Sequence of chain 6.A:
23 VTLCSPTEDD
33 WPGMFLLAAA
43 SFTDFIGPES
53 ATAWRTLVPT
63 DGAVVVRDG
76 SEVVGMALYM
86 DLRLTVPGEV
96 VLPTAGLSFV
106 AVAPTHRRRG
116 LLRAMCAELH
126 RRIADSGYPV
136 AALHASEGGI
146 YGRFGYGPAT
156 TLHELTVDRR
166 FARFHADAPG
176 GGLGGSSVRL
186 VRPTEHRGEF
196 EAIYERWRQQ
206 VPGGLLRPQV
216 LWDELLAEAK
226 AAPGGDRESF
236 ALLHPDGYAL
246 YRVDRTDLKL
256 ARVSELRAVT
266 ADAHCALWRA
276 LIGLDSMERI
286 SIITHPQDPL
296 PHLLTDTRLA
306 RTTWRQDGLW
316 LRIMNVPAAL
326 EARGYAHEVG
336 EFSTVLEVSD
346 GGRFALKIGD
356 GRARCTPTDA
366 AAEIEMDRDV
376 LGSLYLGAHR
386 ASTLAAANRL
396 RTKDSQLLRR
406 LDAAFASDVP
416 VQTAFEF

This protein binds this small molecule.
Small molecule (SMILES): Clc1cccc(COc2ccccc2CNCc2cccnc2)c1

Binding-site contacts:
Ligand atom C8 contacts residue PHE47 of chain 6.A at 4.0 Å (hydrophobic).
Ligand atom C5 contacts residue PHE104 of chain 6.A at 3.6 Å (hydrophobic).
Ligand atom C2 contacts residue TRP56 of chain 6.A at 3.8 Å (hydrophobic).
Ligand atom C3 contacts residue LEU83 of chain 6.A at 3.9 Å (hydrophobic).
Ligand atom C2 contacts residue LEU83 of chain 6.A at 3.7 Å (hydrophobic).
Ligand atom C14 contacts residue PHE422 of chain 6.A at 3.4 Å (hydrophobic).
Ligand atom C11 contacts residue PHE44 of chain 6.A at 3.8 Å (hydrophobic).
Ligand atom C6 contacts residue PHE104 of chain 6.A at 3.9 Å (hydrophobic).
Ligand atom C19 contacts residue PHE422 of chain 6.A at 3.1 Å (hydrophobic).
Ligand atom C3 contacts residue MET85 of chain 6.A at 3.7 Å (hydrophobic).
Ligand atom C19 contacts residue SER103 of chain 6.A at 4.0 Å.
Ligand atom C13 contacts residue PHE44 of chain 6.A at 3.9 Å (hydrophobic).
Ligand atom C15 contacts residue PHE422 of chain 6.A at 3.4 Å (hydrophobic).
Ligand atom C11 contacts residue ASP46 of chain 6.A at 3.9 Å.
Ligand atom CL1 contacts residue ALA53 of chain 6.A at 3.6 Å.
Ligand atom CL1 contacts residue TRP33 of chain 6.A at 3.6 Å.
Ligand atom C3 contacts residue TRP56 of chain 6.A at 3.7 Å (hydrophobic).
Ligand atom C1 contacts residue ALA53 of chain 6.A at 4.1 Å (hydrophobic).
Ligand atom O1 contacts residue PHE104 of chain 6.A at 3.5 Å.
Ligand atom C6 contacts residue TRP56 of chain 6.A at 4.0 Å (hydrophobic).
Ligand atom C18 contacts residue TRP56 of chain 6.A at 3.4 Å (hydrophobic).
Ligand atom C1 contacts residue PHE104 of chain 6.A at 4.0 Å (hydrophobic).
Ligand atom CL1 contacts residue LEU83 of chain 6.A at 4.0 Å.
Ligand atom C1 contacts residue TRP56 of chain 6.A at 3.8 Å (hydrophobic).
Ligand atom C9 contacts residue ASP46 of chain 6.A at 3.9 Å.
Ligand atom CL1 contacts residue ARG57 of chain 6.A at 3.7 Å.
Ligand atom C20 contacts residue ALA53 of chain 6.A at 3.6 Å (hydrophobic).
Ligand atom C5 contacts residue TRP56 of chain 6.A at 3.6 Å (hydrophobic).
Ligand atom C4 contacts residue SER103 of chain 6.A at 3.2 Å.
Ligand atom C10 contacts residue PHE47 of chain 6.A at 3.5 Å (hydrophobic).
Ligand atom C8 contacts residue SER52 of chain 6.A at 4.0 Å.
Ligand atom C17 contacts residue TRP56 of chain 6.A at 3.4 Å (hydrophobic).
Ligand atom C4 contacts residue TRP56 of chain 6.A at 3.6 Å (hydrophobic).
Ligand atom C20 contacts residue PHE104 of chain 6.A at 3.4 Å (hydrophobic).
Ligand atom C2 contacts residue VAL60 of chain 6.A at 4.1 Å (hydrophobic).
Ligand atom C3 contacts residue SER103 of chain 6.A at 3.4 Å.
Ligand atom C9 contacts residue PHE47 of chain 6.A at 4.0 Å (hydrophobic).
Ligand atom C18 contacts residue PHE422 of chain 6.A at 4.0 Å (hydrophobic).
Ligand atom C20 contacts residue TRP56 of chain 6.A at 3.7 Å (hydrophobic).
Ligand atom C10 contacts residue ASP46 of chain 6.A at 3.2 Å.